Sequence of chain 1.C:
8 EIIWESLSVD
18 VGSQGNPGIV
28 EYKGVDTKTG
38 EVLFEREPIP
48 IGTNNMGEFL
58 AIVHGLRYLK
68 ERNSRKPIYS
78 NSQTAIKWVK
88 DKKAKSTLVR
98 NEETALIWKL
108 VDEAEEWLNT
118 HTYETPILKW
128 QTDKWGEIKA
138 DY

This protein binds this small molecule.
Small molecule (SMILES): C[Se]c1cn([C@H]2C[C@H](O[P](=O)(O)OC[C@H]3O[C@@H](n4cnc5c(=O)nc(N)[nH]c54)C[C@@H]3O[P](=O)(O)OC[C@H]3O[C@@H](n4cc(C)c(=O)[nH]c4=O)C[C@@H]3O[P](=O)(O)OC[C@H]3O[C@@H](n4ccc(N)nc4=O)C[C@@H]3O[P](=O)(O)OC[C@H]3O[C@@H](n4cnc5c(=O)nc(N)[nH]c54)C[C@@H]3O)[C@@H](CO[P](=O)(O)O[C@H]3C[C@H](n4cnc5c(N)ncnc54)O[C@@H]3CO)O2)c(=O)[nH]c1=O

Binding-site contacts:
Ligand atom O4' contacts residue GLN80 of chain 1.C at 3.1 Å (h-bond).
Ligand atom N1 contacts residue C5 of chain 1.A at 2.9 Å (h-bond).
Ligand atom C6 contacts residue A6 of chain 1.A at 3.3 Å.
Ligand atom O4 contacts residue A4 of chain 1.A at 2.9 Å (h-bond).
Ligand atom O4' contacts residue ASN52 of chain 1.C at 2.9 Å (h-bond).
Ligand atom N3 contacts residue A6 of chain 1.A at 2.8 Å (h-bond).
Ligand atom O2 contacts residue G3 of chain 1.A at 2.8 Å (h-bond).
Ligand atom N3 contacts residue G3 of chain 1.A at 3.4 Å (h-bond).
Ligand atom O6 contacts residue C5 of chain 1.A at 2.9 Å (h-bond).
Ligand atom N3 contacts residue ASN51 of chain 1.C at 3.4 Å (h-bond).
Ligand atom OP1 contacts residue LYS84 of chain 1.C at 3.5 Å.
Ligand atom O4' contacts residue ASN51 of chain 1.C at 3.4 Å (h-bond).
Ligand atom O6 contacts residue C2 of chain 1.A at 2.9 Å (h-bond).
Ligand atom N3 contacts residue A4 of chain 1.A at 2.8 Å (h-bond).
Ligand atom O2 contacts residue ASN23 of chain 1.C at 2.9 Å (h-bond).
Ligand atom N3 contacts residue G3 of chain 1.A at 2.9 Å (h-bond).
Ligand atom C4 contacts residue G3 of chain 1.A at 3.3 Å.
Ligand atom OP2 contacts residue LYS84 of chain 1.C at 3.4 Å.
Ligand atom O5' contacts residue ASN52 of chain 1.C at 3.0 Å (h-bond).
Ligand atom N1 contacts residue C2 of chain 1.A at 3.0 Å (h-bond).
Ligand atom C2 contacts residue G3 of chain 1.A at 3.2 Å.
Ligand atom C1' contacts residue ASN51 of chain 1.C at 3.5 Å.
Ligand atom OP1 contacts residue TRP85 of chain 1.C at 2.8 Å (h-bond).
Ligand atom N2 contacts residue G3 of chain 1.A at 3.2 Å (h-bond).
Ligand atom OP1 contacts residue THR50 of chain 1.C at 2.7 Å (h-bond).
Ligand atom OP2 contacts residue THR94 of chain 1.C at 2.7 Å (h-bond).
Ligand atom N2 contacts residue C5 of chain 1.A at 2.9 Å (h-bond).
Ligand atom N2 contacts residue C2 of chain 1.A at 2.9 Å (h-bond).
Ligand atom O4' contacts residue ASN23 of chain 1.C at 3.1 Å (h-bond).
Ligand atom N1 contacts residue A6 of chain 1.A at 3.4 Å (h-bond).
Ligand atom O3' contacts residue THR50 of chain 1.C at 3.3 Å.
Ligand atom N3 contacts residue ASN52 of chain 1.C at 3.1 Å (h-bond).
Ligand atom O4 contacts residue A6 of chain 1.A at 3.0 Å (h-bond).
Ligand atom C2 contacts residue A6 of chain 1.A at 3.3 Å.
Ligand atom C4' contacts residue ASN52 of chain 1.C at 3.3 Å.
Ligand atom N3 contacts residue A4 of chain 1.A at 3.4 Å.
Ligand atom N4 contacts residue G3 of chain 1.A at 2.9 Å (h-bond).
Ligand atom O2 contacts residue GLN80 of chain 1.C at 2.9 Å (h-bond).
Ligand atom N2 contacts residue ASN52 of chain 1.C at 3.2 Å (h-bond).
Ligand atom OP1 contacts residue SER93 of chain 1.C at 2.7 Å (h-bond).